Binding-site contacts:
Ligand atom CA contacts residue ASP231 of chain 1.G at 3.2 Å.
Ligand atom O1P contacts residue SER55 of chain 1.G at 3.8 Å.
Ligand atom N contacts residue SER235 of chain 1.G at 3.0 Å (h-bond).
Ligand atom C1P contacts residue ARG57 of chain 1.G at 3.4 Å.
Ligand atom O2P contacts residue ARG57 of chain 1.G at 3.8 Å.
Ligand atom O1 contacts residue ARG106 of chain 1.G at 3.0 Å (salt-bridge).
Ligand atom P contacts residue ARG106 of chain 1.G at 3.3 Å.
Ligand atom O2P contacts residue ARG106 of chain 1.G at 2.9 Å (salt-bridge).
Ligand atom C1 contacts residue LEU274 of chain 1.G at 3.7 Å (hydrophobic).
Ligand atom O1 contacts residue THR58 of chain 1.G at 3.2 Å (h-bond).
Ligand atom NE contacts residue LEU274 of chain 1.G at 2.9 Å (h-bond).
Ligand atom C contacts residue SER235 of chain 1.G at 3.5 Å.
Ligand atom OXT contacts residue ASN167 of chain 1.G at 3.3 Å (h-bond).
Ligand atom C1P contacts residue LEU274 of chain 1.G at 3.5 Å (hydrophobic).
Ligand atom N contacts residue ASN167 of chain 1.G at 3.3 Å (h-bond).
Ligand atom O3P contacts residue ARG57 of chain 1.G at 2.7 Å (salt-bridge).
Ligand atom O contacts residue SER235 of chain 1.G at 3.6 Å.
Ligand atom O2P contacts residue THR58 of chain 1.G at 2.7 Å (h-bond).
Ligand atom CB contacts residue ASP231 of chain 1.G at 3.5 Å.
Ligand atom O2P contacts residue SER55 of chain 1.G at 2.7 Å (h-bond).
Ligand atom OXT contacts residue SER235 of chain 1.G at 3.5 Å.
Ligand atom CD contacts residue HIS133 of chain 1.G at 3.4 Å.
Ligand atom CA contacts residue SER235 of chain 1.G at 3.8 Å.
Ligand atom CD contacts residue LEU128 of chain 1.G at 3.7 Å (hydrophobic).
Ligand atom N contacts residue ASN166 of chain 1.G at 3.2 Å (h-bond).
Ligand atom P contacts residue ARG57 of chain 1.G at 3.7 Å.
Ligand atom O1P contacts residue GLN82 of chain 1.I at 2.8 Å (h-bond).
Ligand atom O1 contacts residue ARG319 of chain 1.G at 3.2 Å (salt-bridge).
Ligand atom C1 contacts residue HIS133 of chain 1.G at 3.8 Å.
Ligand atom C1P contacts residue ARG319 of chain 1.G at 3.5 Å.
Ligand atom C1 contacts residue ARG319 of chain 1.G at 3.6 Å.
Ligand atom O1P contacts residue ARG106 of chain 1.G at 2.7 Å (salt-bridge).
Ligand atom OXT contacts residue MET236 of chain 1.G at 3.6 Å (h-bond).
Ligand atom CB contacts residue ASN167 of chain 1.G at 3.5 Å.
Ligand atom O contacts residue MET236 of chain 1.G at 3.1 Å (h-bond).
Ligand atom N contacts residue ASP231 of chain 1.G at 2.8 Å (salt-bridge).
Ligand atom O1 contacts residue HIS133 of chain 1.G at 3.1 Å (h-bond).
Ligand atom O3P contacts residue THR56 of chain 1.G at 3.0 Å (h-bond).
Ligand atom C1 contacts residue ARG106 of chain 1.G at 3.8 Å.
Ligand atom C contacts residue MET236 of chain 1.G at 3.6 Å (hydrophobic).

The small molecule below binds the protein below.
Small molecule (SMILES): N[C@@H](CCCNC(=O)CP(=O)(O)O)C(=O)O

Sequence of chain 1.G:
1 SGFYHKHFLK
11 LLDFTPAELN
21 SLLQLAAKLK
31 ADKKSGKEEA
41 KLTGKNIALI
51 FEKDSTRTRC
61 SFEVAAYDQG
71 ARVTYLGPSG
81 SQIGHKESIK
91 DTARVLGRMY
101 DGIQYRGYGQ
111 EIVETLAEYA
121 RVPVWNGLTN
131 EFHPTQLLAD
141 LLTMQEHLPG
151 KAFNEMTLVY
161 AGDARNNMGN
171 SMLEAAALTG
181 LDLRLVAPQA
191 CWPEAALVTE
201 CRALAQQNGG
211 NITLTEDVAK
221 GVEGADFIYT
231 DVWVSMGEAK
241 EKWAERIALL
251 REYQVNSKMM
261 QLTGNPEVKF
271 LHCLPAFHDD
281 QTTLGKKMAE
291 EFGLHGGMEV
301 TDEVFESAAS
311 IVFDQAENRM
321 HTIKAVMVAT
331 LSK

Sequence of chain 1.I:
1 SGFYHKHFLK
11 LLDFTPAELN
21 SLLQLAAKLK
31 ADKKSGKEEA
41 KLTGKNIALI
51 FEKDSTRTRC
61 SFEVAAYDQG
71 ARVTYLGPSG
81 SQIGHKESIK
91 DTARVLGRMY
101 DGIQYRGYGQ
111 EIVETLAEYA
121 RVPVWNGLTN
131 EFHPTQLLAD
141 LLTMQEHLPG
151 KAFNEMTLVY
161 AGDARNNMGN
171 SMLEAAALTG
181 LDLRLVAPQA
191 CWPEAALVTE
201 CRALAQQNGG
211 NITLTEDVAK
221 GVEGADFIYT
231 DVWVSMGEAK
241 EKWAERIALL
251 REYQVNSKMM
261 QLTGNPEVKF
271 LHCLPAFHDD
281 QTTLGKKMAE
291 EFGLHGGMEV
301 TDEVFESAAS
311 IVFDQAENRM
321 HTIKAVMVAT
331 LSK